A protein and the small-molecule ligand that binds it are described below.
Small molecule (SMILES): C[C@@H](CCC(=O)O)C(=O)O

Sequence of chain 1.A:
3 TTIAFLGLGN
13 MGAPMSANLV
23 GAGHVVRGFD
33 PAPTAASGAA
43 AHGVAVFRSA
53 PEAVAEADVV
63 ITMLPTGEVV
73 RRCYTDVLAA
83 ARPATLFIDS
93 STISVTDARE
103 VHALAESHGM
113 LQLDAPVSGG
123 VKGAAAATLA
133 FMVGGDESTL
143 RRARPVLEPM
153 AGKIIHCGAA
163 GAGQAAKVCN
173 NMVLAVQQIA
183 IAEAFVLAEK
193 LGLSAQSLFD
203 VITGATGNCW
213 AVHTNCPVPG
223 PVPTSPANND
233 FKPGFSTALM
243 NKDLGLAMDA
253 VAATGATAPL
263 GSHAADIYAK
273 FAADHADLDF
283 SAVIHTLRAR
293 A

Binding-site contacts:
Ligand atom C5 contacts residue GLY154 of chain 1.A at 3.5 Å.
Ligand atom O8 contacts residue ALA129 of chain 1.A at 4.3 Å.
Ligand atom O9 contacts residue GLU150 of chain 1.A at 3.5 Å (salt-bridge).
Ligand atom O8 contacts residue GLU150 of chain 1.A at 2.7 Å (salt-bridge).
Ligand atom C7 contacts residue ILE156 of chain 1.A at 4.5 Å (hydrophobic).
Ligand atom C1 contacts residue GLU150 of chain 1.A at 2.8 Å.
Ligand atom O8 contacts residue ALA153 of chain 1.A at 2.4 Å (h-bond).
Ligand atom O10 contacts residue ARG146 of chain 1.A at 3.9 Å.
Ligand atom C1 contacts residue ALA153 of chain 1.A at 3.2 Å (hydrophobic).
Ligand atom O10 contacts residue LYS155 of chain 1.A at 3.6 Å.
Ligand atom C4 contacts residue LYS155 of chain 1.A at 4.5 Å.
Ligand atom O12 contacts residue ARG146 of chain 1.A at 3.5 Å (salt-bridge).
Ligand atom C4 contacts residue ALA153 of chain 1.A at 4.0 Å (hydrophobic).
Ligand atom C7 contacts residue LYS155 of chain 1.A at 4.4 Å.
Ligand atom C3 contacts residue ALA153 of chain 1.A at 4.2 Å (hydrophobic).
Ligand atom C7 contacts residue ARG146 of chain 1.A at 4.1 Å.
Ligand atom C3 contacts residue GLU150 of chain 1.A at 4.0 Å.
Ligand atom C2 contacts residue GLU150 of chain 1.A at 3.1 Å.
Ligand atom C4 contacts residue GLY154 of chain 1.A at 3.6 Å.
Ligand atom O10 contacts residue ILE156 of chain 1.A at 3.4 Å (h-bond).
Ligand atom C7 contacts residue GLY154 of chain 1.A at 3.9 Å.
Ligand atom C2 contacts residue ALA153 of chain 1.A at 3.3 Å (hydrophobic).
Ligand atom O9 contacts residue ALA153 of chain 1.A at 4.5 Å.
Ligand atom O10 contacts residue GLY154 of chain 1.A at 3.7 Å.